Binding-site contacts:
Ligand atom C6 contacts residue ARG358 of chain 1.A at 3.3 Å.
Ligand atom C14 contacts residue ALA52 of chain 1.A at 3.4 Å (hydrophobic).
Ligand atom C29 contacts residue VAL37 of chain 1.A at 3.7 Å (hydrophobic).
Ligand atom C12 contacts residue ARG358 of chain 1.A at 3.7 Å.
Ligand atom C20 contacts residue ALA174 of chain 1.A at 3.6 Å (hydrophobic).
Ligand atom N25 contacts residue TYR34 of chain 1.A at 3.6 Å.
Ligand atom C28 contacts residue VAL37 of chain 1.A at 3.5 Å (hydrophobic).
Ligand atom C26 contacts residue LYS54 of chain 1.A at 3.8 Å.
Ligand atom C4 contacts residue ARG358 of chain 1.A at 3.8 Å.
Ligand atom C7 contacts residue ARG358 of chain 1.A at 3.5 Å.
Ligand atom N2 contacts residue ARG358 of chain 1.A at 3.7 Å.
Ligand atom C24 contacts residue ASP175 of chain 1.A at 3.5 Å.
Ligand atom N15 contacts residue ALA52 of chain 1.A at 3.3 Å.
Ligand atom C24 contacts residue TYR34 of chain 1.A at 3.5 Å (hydrophobic).
Ligand atom C23 contacts residue TYR34 of chain 1.A at 3.6 Å (hydrophobic).
Ligand atom C12 contacts residue ALA102 of chain 1.A at 3.1 Å (hydrophobic).
Ligand atom C9 contacts residue VAL29 of chain 1.A at 3.7 Å (hydrophobic).
Ligand atom C6 contacts residue LEU160 of chain 1.A at 3.8 Å (hydrophobic).
Ligand atom C16 contacts residue LEU160 of chain 1.A at 3.5 Å (hydrophobic).
Ligand atom C4 contacts residue ASP105 of chain 1.A at 3.5 Å.
Ligand atom C14 contacts residue LEU160 of chain 1.A at 3.8 Å (hydrophobic).
Ligand atom N13 contacts residue ALA52 of chain 1.A at 3.7 Å.
Ligand atom C10 contacts residue ARG358 of chain 1.A at 3.3 Å.
Ligand atom N15 contacts residue ILE81 of chain 1.A at 3.1 Å.
Ligand atom CL contacts residue ILE81 of chain 1.A at 3.3 Å.
Ligand atom C21 contacts residue ALA174 of chain 1.A at 3.5 Å (hydrophobic).
Ligand atom C8 contacts residue ARG358 of chain 1.A at 3.4 Å.
Ligand atom N25 contacts residue ASP175 of chain 1.A at 2.9 Å (salt-bridge).
Ligand atom C5 contacts residue ARG358 of chain 1.A at 3.4 Å.
Ligand atom C9 contacts residue ARG358 of chain 1.A at 3.6 Å.
Ligand atom N13 contacts residue ALA102 of chain 1.A at 3.1 Å (h-bond).
Ligand atom N3 contacts residue HIS108 of chain 1.A at 3.7 Å.
Ligand atom C1 contacts residue VAL29 of chain 1.A at 3.3 Å (hydrophobic).
Ligand atom CL contacts residue LEU160 of chain 1.A at 3.8 Å.
Ligand atom N15 contacts residue ALA102 of chain 1.A at 3.5 Å (h-bond).
Ligand atom C5 contacts residue ASP105 of chain 1.A at 3.9 Å.
Ligand atom N15 contacts residue ASP100 of chain 1.A at 3.0 Å (salt-bridge).
Ligand atom C14 contacts residue ALA102 of chain 1.A at 3.7 Å (hydrophobic).
Ligand atom C8 contacts residue VAL29 of chain 1.A at 3.7 Å (hydrophobic).
Ligand atom O27 contacts residue LYS54 of chain 1.A at 2.8 Å (salt-bridge).

Sequence of chain 1.A:
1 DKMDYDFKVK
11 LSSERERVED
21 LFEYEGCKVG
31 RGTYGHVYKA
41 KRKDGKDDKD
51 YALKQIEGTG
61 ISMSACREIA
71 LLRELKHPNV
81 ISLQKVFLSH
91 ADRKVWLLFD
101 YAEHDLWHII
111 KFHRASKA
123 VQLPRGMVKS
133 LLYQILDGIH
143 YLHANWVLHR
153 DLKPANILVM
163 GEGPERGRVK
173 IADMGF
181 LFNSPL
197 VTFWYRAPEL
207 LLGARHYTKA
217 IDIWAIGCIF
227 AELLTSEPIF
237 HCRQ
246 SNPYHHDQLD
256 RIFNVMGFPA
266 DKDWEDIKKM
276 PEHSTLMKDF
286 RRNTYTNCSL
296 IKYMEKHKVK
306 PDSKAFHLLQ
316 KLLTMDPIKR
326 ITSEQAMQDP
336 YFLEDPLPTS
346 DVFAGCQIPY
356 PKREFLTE

The small molecule below binds the protein below.
Small molecule (SMILES): Cn1ncc2cc(-c3cnc(N)c(Cl)c3N3CCC4(CCNC4=O)CC3)ccc21